Binding-site contacts:
Ligand atom C3 contacts residue ASN144 of chain 1.D at 3.8 Å.
Ligand atom C5 contacts residue ASN144 of chain 1.D at 3.7 Å.
Ligand atom C1 contacts residue ASN144 of chain 1.D at 1.4 Å.
Ligand atom N2 contacts residue GLY75 of chain 1.D at 4.3 Å.
Ligand atom O5 contacts residue ASN144 of chain 1.D at 2.4 Å (h-bond).
Ligand atom C4 contacts residue ASN144 of chain 1.D at 4.2 Å.
Ligand atom O5 contacts residue LEU76 of chain 1.D at 4.1 Å.
Ligand atom C7 contacts residue ASN144 of chain 1.D at 3.1 Å.
Ligand atom N2 contacts residue ASN144 of chain 1.D at 2.8 Å (h-bond).
Ligand atom O7 contacts residue ASN144 of chain 1.D at 3.2 Å (h-bond).
Ligand atom O6 contacts residue SER120 of chain 1.D at 3.6 Å.
Ligand atom C2 contacts residue GLY75 of chain 1.D at 4.1 Å.
Ligand atom C6 contacts residue SER120 of chain 1.D at 3.5 Å.
Ligand atom O5 contacts residue GLY75 of chain 1.D at 4.5 Å.
Ligand atom C7 contacts residue GLY75 of chain 1.D at 3.8 Å.
Ligand atom C6 contacts residue THR119 of chain 1.D at 4.0 Å.
Ligand atom C1 contacts residue GLY75 of chain 1.D at 4.0 Å.
Ligand atom C8 contacts residue ASN144 of chain 1.D at 4.3 Å.
Ligand atom C2 contacts residue ASN144 of chain 1.D at 2.4 Å.
Ligand atom O7 contacts residue GLY75 of chain 1.D at 2.8 Å (h-bond).

Sequence of chain 1.D:
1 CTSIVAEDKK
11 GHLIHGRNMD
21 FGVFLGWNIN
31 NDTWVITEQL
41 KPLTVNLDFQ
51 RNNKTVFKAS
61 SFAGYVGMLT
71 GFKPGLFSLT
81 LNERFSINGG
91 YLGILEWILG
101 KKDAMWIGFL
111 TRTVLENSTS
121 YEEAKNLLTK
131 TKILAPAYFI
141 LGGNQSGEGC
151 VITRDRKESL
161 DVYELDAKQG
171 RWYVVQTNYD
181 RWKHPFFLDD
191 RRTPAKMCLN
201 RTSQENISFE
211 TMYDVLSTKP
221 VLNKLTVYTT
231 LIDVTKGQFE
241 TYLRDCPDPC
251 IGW

This protein binds this small molecule.
Small molecule (SMILES): CC(=O)N[C@@H]1[C@@H](O)[C@H](O)[C@@H](CO)O[C@H]1O